Sequence of chain 1.C:
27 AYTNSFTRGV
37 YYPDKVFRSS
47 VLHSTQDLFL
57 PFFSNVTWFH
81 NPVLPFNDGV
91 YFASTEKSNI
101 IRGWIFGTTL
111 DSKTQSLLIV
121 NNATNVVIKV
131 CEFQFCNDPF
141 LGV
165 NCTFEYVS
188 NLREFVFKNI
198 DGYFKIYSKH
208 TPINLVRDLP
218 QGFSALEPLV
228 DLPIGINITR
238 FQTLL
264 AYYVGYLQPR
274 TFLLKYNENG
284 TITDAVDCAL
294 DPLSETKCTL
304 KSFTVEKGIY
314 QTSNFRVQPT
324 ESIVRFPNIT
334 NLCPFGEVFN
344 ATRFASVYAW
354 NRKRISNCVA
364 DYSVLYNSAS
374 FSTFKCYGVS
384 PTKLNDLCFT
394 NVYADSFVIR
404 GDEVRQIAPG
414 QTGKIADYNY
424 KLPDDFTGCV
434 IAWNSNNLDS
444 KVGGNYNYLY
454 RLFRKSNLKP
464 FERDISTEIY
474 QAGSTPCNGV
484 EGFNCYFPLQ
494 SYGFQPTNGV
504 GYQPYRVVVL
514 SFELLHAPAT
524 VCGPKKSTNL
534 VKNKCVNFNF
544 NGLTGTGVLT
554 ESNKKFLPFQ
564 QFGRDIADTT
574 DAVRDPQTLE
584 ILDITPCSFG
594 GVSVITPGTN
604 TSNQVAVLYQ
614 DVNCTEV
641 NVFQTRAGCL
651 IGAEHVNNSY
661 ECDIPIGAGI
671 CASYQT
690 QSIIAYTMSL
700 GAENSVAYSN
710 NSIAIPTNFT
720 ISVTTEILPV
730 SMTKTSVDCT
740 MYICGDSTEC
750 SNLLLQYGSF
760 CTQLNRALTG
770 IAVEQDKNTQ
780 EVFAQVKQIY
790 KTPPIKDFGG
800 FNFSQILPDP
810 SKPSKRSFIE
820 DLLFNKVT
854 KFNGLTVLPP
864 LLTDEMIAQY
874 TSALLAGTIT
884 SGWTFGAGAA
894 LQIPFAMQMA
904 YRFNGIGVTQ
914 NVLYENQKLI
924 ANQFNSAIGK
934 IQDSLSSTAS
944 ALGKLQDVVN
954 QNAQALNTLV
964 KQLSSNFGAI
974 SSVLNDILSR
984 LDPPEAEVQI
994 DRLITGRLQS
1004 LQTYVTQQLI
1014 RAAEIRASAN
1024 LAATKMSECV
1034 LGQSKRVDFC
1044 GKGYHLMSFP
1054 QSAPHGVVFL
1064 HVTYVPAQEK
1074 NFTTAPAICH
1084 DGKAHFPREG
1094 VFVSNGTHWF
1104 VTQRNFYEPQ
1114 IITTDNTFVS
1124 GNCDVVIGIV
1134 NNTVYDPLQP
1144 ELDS

This small molecule binds to this protein.
Small molecule (SMILES): CC(=O)N[C@@H]1[C@@H](O)[C@H](O)[C@@H](CO)O[C@H]1O

Binding-site contacts:
Ligand atom C3 contacts residue ASN616 of chain 1.C at 3.8 Å.
Ligand atom C8 contacts residue ASN616 of chain 1.C at 4.3 Å.
Ligand atom C5 contacts residue ASN616 of chain 1.C at 3.6 Å.
Ligand atom C1 contacts residue ASN616 of chain 1.C at 1.4 Å.
Ligand atom O5 contacts residue ASN616 of chain 1.C at 2.4 Å (h-bond).
Ligand atom C2 contacts residue ASN616 of chain 1.C at 2.5 Å.
Ligand atom C8 contacts residue VAL615 of chain 1.C at 4.2 Å (hydrophobic).
Ligand atom C4 contacts residue ASN616 of chain 1.C at 4.2 Å.
Ligand atom O7 contacts residue ASN616 of chain 1.C at 2.8 Å (h-bond).
Ligand atom N2 contacts residue ASN616 of chain 1.C at 2.9 Å (h-bond).
Ligand atom C8 contacts residue GLN644 of chain 1.C at 3.6 Å.
Ligand atom C7 contacts residue ASN616 of chain 1.C at 3.1 Å.